Sequence of chain 1.D:
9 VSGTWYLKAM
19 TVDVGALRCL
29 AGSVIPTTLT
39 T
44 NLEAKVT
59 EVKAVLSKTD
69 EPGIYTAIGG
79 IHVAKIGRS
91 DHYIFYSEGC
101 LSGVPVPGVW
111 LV

The small molecule below binds the protein below.
Small molecule (SMILES): CCC/C=C/C[C@H]1C[C@H]1CCCCCCCCCC(=O)O

Binding-site contacts:
Ligand atom C7 contacts residue MET18 of chain 1.D at 3.7 Å (hydrophobic).
Ligand atom C10 contacts residue MET18 of chain 1.D at 3.5 Å (hydrophobic).
Ligand atom C contacts residue VAL9 of chain 1.D at 3.6 Å (hydrophobic).
Ligand atom C7 contacts residue ALA62 of chain 1.D at 3.8 Å (hydrophobic).
Ligand atom C18 contacts residue VAL109 of chain 1.D at 3.9 Å (hydrophobic).
Ligand atom C15 contacts residue VAL20 of chain 1.D at 4.3 Å (hydrophobic).
Ligand atom C5 contacts residue PHE95 of chain 1.D at 4.0 Å (hydrophobic).
Ligand atom C10 contacts residue VAL60 of chain 1.D at 4.1 Å (hydrophobic).
Ligand atom C8 contacts residue PHE95 of chain 1.D at 4.3 Å (hydrophobic).
Ligand atom C9 contacts residue MET18 of chain 1.D at 4.1 Å (hydrophobic).
Ligand atom C13 contacts residue VAL20 of chain 1.D at 4.1 Å (hydrophobic).
Ligand atom C12 contacts residue LEU28 of chain 1.D at 4.2 Å (hydrophobic).
Ligand atom C11 contacts residue VAL20 of chain 1.D at 3.5 Å (hydrophobic).
Ligand atom C contacts residue VAL81 of chain 1.D at 3.9 Å (hydrophobic).
Ligand atom C12 contacts residue VAL20 of chain 1.D at 3.6 Å (hydrophobic).
Ligand atom C15 contacts residue LEU25 of chain 1.D at 3.8 Å (hydrophobic).
Ligand atom C9 contacts residue VAL60 of chain 1.D at 4.1 Å (hydrophobic).
Ligand atom C contacts residue TYR93 of chain 1.D at 4.1 Å (hydrophobic).
Ligand atom C15 contacts residue ASP21 of chain 1.D at 4.0 Å.
Ligand atom C6 contacts residue PHE95 of chain 1.D at 3.8 Å (hydrophobic).
Ligand atom C1 contacts residue VAL81 of chain 1.D at 4.2 Å (hydrophobic).
Ligand atom C3 contacts residue PHE95 of chain 1.D at 4.2 Å (hydrophobic).
Ligand atom C7 contacts residue LEU15 of chain 1.D at 4.2 Å (hydrophobic).
Ligand atom C10 contacts residue LEU111 of chain 1.D at 3.7 Å (hydrophobic).
Ligand atom C8 contacts residue MET18 of chain 1.D at 3.8 Å (hydrophobic).
Ligand atom C11 contacts residue VAL60 of chain 1.D at 4.0 Å (hydrophobic).
Ligand atom C contacts residue LEU37 of chain 1.D at 4.4 Å (hydrophobic).
Ligand atom C9 contacts residue LEU111 of chain 1.D at 3.7 Å (hydrophobic).
Ligand atom C11 contacts residue LEU111 of chain 1.D at 3.0 Å (hydrophobic).
Ligand atom C14 contacts residue VAL20 of chain 1.D at 3.8 Å (hydrophobic).
Ligand atom C15 contacts residue VAL109 of chain 1.D at 4.2 Å (hydrophobic).
Ligand atom C6 contacts residue ILE79 of chain 1.D at 4.3 Å (hydrophobic).
Ligand atom C8 contacts residue LEU28 of chain 1.D at 3.7 Å (hydrophobic).
Ligand atom C13 contacts residue LEU111 of chain 1.D at 3.9 Å (hydrophobic).
Ligand atom C10 contacts residue VAL20 of chain 1.D at 3.3 Å (hydrophobic).
Ligand atom O contacts residue VAL109 of chain 1.D at 3.3 Å.
Ligand atom C1 contacts residue VAL32 of chain 1.D at 4.3 Å (hydrophobic).
Ligand atom C16 contacts residue ASP21 of chain 1.D at 4.1 Å.
Ligand atom C12 contacts residue LEU111 of chain 1.D at 3.5 Å (hydrophobic).
Ligand atom C17 contacts residue VAL109 of chain 1.D at 3.7 Å (hydrophobic).